This protein binds this small molecule.
Small molecule (SMILES): CC(=O)N[C@@H]1[C@@H](O)[C@H](O)[C@@H](CO)O[C@H]1O

Binding-site contacts:
Ligand atom C3 contacts residue ASN1121 of chain 1.A at 3.8 Å.
Ligand atom O5 contacts residue ASN1121 of chain 1.A at 2.4 Å (h-bond).
Ligand atom C4 contacts residue ASN1121 of chain 1.A at 4.3 Å.
Ligand atom C8 contacts residue ILE1119 of chain 1.A at 3.4 Å (hydrophobic).
Ligand atom C1 contacts residue ASN1121 of chain 1.A at 1.4 Å.
Ligand atom N2 contacts residue ASN1121 of chain 1.A at 2.9 Å (h-bond).
Ligand atom C7 contacts residue ILE1119 of chain 1.A at 4.1 Å (hydrophobic).
Ligand atom C7 contacts residue ASN1121 of chain 1.A at 3.7 Å.
Ligand atom C5 contacts residue ASN1121 of chain 1.A at 3.7 Å.
Ligand atom O7 contacts residue ASN1121 of chain 1.A at 3.8 Å.
Ligand atom O7 contacts residue ILE1119 of chain 1.A at 4.4 Å.
Ligand atom O7 contacts residue VAL1120 of chain 1.A at 4.1 Å.
Ligand atom C2 contacts residue ASN1121 of chain 1.A at 2.5 Å.

Sequence of chain 1.A:
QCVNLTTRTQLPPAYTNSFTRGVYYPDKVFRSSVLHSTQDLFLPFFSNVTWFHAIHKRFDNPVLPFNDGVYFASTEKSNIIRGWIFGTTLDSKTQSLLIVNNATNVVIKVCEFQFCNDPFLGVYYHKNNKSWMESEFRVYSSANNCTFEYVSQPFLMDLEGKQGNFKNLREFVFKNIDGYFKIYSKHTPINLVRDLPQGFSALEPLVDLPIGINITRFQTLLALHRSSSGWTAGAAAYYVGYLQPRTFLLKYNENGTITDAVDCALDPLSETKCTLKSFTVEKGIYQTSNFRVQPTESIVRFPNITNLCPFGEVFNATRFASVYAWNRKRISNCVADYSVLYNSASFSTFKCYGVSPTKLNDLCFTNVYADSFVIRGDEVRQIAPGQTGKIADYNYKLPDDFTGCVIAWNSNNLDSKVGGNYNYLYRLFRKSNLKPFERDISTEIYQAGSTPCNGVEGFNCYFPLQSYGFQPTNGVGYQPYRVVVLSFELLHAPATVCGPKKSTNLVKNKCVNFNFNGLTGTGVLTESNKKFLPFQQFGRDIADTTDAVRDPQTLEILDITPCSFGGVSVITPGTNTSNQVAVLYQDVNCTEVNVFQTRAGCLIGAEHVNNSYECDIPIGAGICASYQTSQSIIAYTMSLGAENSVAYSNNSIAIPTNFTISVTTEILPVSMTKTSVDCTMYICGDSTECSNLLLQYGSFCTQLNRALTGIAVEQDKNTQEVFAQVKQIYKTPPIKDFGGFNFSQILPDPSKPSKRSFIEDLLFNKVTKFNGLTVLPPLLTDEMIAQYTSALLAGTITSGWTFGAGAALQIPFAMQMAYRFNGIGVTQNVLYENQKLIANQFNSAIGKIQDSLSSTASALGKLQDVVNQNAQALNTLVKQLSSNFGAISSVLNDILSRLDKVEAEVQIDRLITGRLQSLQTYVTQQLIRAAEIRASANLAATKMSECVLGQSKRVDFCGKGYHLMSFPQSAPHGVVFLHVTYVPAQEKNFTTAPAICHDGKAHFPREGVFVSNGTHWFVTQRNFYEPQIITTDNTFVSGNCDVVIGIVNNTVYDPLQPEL